Binding-site contacts:
Ligand atom C11 contacts residue HIS341 of chain 2.A at 3.6 Å.
Ligand atom C14 contacts residue HIS341 of chain 2.A at 3.6 Å.
Ligand atom O3 contacts residue ALA673 of chain 2.A at 3.4 Å (h-bond).
Ligand atom C2 contacts residue HIS377 of chain 2.A at 3.4 Å.
Ligand atom O3 contacts residue SER674 of chain 2.A at 3.0 Å (h-bond).
Ligand atom C7 contacts residue LEU136 of chain 2.A at 3.7 Å (hydrophobic).
Ligand atom C6 contacts residue GLY135 of chain 2.A at 3.7 Å.
Ligand atom C9 contacts residue HIS341 of chain 2.A at 3.7 Å.
Ligand atom O3 contacts residue GLU672 of chain 2.A at 2.8 Å (salt-bridge).
Ligand atom C12 contacts residue HIS341 of chain 2.A at 3.6 Å.
Ligand atom S1 contacts residue ASP283 of chain 2.A at 3.1 Å (salt-bridge).
Ligand atom C5 contacts residue GLY135 of chain 2.A at 3.7 Å.
Ligand atom O7 contacts residue PHE286 of chain 2.A at 3.7 Å.
Ligand atom O4 contacts residue GLY675 of chain 2.A at 2.8 Å (h-bond).
Ligand atom C6 contacts residue HIS377 of chain 2.A at 3.4 Å.
Ligand atom N1 contacts residue HIS377 of chain 2.A at 3.7 Å.
Ligand atom C13 contacts residue HIS341 of chain 2.A at 3.7 Å.
Ligand atom N3 contacts residue ASN284 of chain 2.A at 3.5 Å (h-bond).
Ligand atom C11 contacts residue ALA383 of chain 2.A at 3.6 Å (hydrophobic).
Ligand atom C10 contacts residue ALA383 of chain 2.A at 3.5 Å (hydrophobic).
Ligand atom O4 contacts residue ASN484 of chain 2.A at 3.6 Å (h-bond).
Ligand atom C7 contacts residue ASN284 of chain 2.A at 3.6 Å.
Ligand atom S1 contacts residue LEU136 of chain 2.A at 3.5 Å (h-bond).
Ligand atom C14 contacts residue ASN284 of chain 2.A at 3.6 Å.
Ligand atom O5 contacts residue HIS377 of chain 2.A at 3.7 Å.
Ligand atom O3 contacts residue GLY675 of chain 2.A at 3.1 Å (h-bond).
Ligand atom O6 contacts residue ASN484 of chain 2.A at 2.7 Å (h-bond).
Ligand atom O6 contacts residue HIS377 of chain 2.A at 2.7 Å (h-bond).
Ligand atom O2 contacts residue GLU672 of chain 2.A at 3.2 Å (salt-bridge).
Ligand atom O5 contacts residue LEU136 of chain 2.A at 3.6 Å.
Ligand atom C13 contacts residue ASN282 of chain 2.A at 3.4 Å.
Ligand atom O7 contacts residue ALA383 of chain 2.A at 2.7 Å (h-bond).
Ligand atom O4 contacts residue SER674 of chain 2.A at 3.6 Å.
Ligand atom C3 contacts residue GLU672 of chain 2.A at 3.4 Å.
Ligand atom O7 contacts residue PHE285 of chain 2.A at 3.5 Å (h-bond).
Ligand atom C6 contacts residue ASN484 of chain 2.A at 3.3 Å.
Ligand atom O2 contacts residue TYR573 of chain 2.A at 3.1 Å (h-bond).
Ligand atom C10 contacts residue HIS341 of chain 2.A at 3.6 Å.
Ligand atom O2 contacts residue ASN284 of chain 2.A at 3.5 Å (h-bond).
Ligand atom C12 contacts residue PHE285 of chain 2.A at 3.5 Å (hydrophobic).

Sequence of chain 2.A:
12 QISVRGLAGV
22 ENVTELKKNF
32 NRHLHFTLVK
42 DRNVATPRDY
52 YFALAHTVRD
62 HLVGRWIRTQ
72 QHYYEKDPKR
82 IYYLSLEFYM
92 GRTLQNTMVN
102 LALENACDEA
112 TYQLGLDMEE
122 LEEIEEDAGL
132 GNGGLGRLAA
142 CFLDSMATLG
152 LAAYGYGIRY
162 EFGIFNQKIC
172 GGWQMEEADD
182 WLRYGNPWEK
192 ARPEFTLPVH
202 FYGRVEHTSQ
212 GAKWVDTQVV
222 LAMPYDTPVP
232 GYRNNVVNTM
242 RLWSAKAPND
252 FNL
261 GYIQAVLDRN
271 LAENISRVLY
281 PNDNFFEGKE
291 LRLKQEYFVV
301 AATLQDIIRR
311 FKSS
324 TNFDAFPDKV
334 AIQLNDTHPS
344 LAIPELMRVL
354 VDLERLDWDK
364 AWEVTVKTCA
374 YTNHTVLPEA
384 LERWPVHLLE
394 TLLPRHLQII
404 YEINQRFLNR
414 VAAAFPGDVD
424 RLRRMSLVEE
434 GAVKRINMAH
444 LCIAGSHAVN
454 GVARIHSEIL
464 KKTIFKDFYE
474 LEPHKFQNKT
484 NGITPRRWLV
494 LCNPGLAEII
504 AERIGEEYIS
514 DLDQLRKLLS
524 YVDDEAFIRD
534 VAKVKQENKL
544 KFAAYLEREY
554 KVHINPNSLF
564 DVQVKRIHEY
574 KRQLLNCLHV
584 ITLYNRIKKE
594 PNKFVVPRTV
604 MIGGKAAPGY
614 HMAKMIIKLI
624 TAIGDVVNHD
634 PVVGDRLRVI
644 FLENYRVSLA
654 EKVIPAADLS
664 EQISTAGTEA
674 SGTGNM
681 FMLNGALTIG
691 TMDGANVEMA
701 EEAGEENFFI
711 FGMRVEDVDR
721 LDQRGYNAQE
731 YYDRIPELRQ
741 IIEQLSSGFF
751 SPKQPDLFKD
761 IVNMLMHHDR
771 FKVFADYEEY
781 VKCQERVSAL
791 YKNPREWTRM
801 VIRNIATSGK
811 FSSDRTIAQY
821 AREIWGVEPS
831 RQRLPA

A small-molecule ligand and the protein it binds are described below.
Small molecule (SMILES): OC[C@H]1O[C@@H](NC(=S)N/N=C\c2cccc(O)c2)[C@H](O)[C@@H](O)[C@@H]1O